Binding-site contacts:
Ligand atom C2 contacts residue VAL538 of chain 1.A at 3.8 Å (hydrophobic).
Ligand atom C1 contacts residue GLN525 of chain 1.A at 4.0 Å.
Ligand atom O2 contacts residue ASP573 of chain 1.A at 3.4 Å (salt-bridge).
Ligand atom C3 contacts residue GLN525 of chain 1.A at 3.5 Å.
Ligand atom O2 contacts residue SER539 of chain 1.A at 3.5 Å.
Ligand atom C4 contacts residue GLN525 of chain 1.A at 4.0 Å.
Ligand atom O1 contacts residue HIS447 of chain 1.A at 4.3 Å.
Ligand atom O2 contacts residue VAL538 of chain 1.A at 3.9 Å.
Ligand atom O2 contacts residue GLN525 of chain 1.A at 4.0 Å.
Ligand atom C3 contacts residue ASP573 of chain 1.A at 3.3 Å.
Ligand atom O1 contacts residue LYS537 of chain 1.A at 3.5 Å.
Ligand atom C2 contacts residue ASP573 of chain 1.A at 3.6 Å.
Ligand atom O3 contacts residue GLN525 of chain 1.A at 3.1 Å (h-bond).
Ligand atom O3 contacts residue PHE540 of chain 1.A at 4.4 Å.
Ligand atom C2 contacts residue GLN525 of chain 1.A at 3.1 Å.
Ligand atom O1 contacts residue ASN529 of chain 1.A at 4.3 Å.
Ligand atom C1 contacts residue ASN529 of chain 1.A at 4.1 Å.
Ligand atom O3 contacts residue ARG498 of chain 1.A at 3.8 Å.
Ligand atom C1 contacts residue VAL538 of chain 1.A at 4.2 Å (hydrophobic).
Ligand atom O1 contacts residue VAL538 of chain 1.A at 4.0 Å.
Ligand atom O3 contacts residue ASP573 of chain 1.A at 2.5 Å (salt-bridge).
Ligand atom C2 contacts residue SER539 of chain 1.A at 4.1 Å.

This protein binds this small molecule.
Small molecule (SMILES): OC[C@H]1O[C@H](O)[C@H](O)[C@@H](O)[C@@H]1O

Sequence of chain 1.A:
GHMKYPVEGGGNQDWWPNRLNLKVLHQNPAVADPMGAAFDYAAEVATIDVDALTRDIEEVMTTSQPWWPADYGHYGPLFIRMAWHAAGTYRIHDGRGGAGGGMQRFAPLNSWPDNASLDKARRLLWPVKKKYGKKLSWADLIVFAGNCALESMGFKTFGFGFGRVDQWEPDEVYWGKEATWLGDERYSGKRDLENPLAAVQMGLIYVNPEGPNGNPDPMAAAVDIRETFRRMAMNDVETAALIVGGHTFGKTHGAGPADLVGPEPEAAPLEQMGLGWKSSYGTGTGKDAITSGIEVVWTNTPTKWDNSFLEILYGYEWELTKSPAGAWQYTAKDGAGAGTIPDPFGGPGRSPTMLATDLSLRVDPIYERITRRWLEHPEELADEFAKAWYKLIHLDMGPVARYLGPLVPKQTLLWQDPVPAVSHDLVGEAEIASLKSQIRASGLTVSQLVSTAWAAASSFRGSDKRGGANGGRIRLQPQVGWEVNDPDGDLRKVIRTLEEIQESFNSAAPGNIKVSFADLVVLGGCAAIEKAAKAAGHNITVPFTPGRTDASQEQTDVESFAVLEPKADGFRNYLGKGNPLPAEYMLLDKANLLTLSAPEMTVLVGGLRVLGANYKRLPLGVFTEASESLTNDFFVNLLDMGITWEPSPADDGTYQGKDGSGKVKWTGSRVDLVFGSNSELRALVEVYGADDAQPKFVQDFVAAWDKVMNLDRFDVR